Binding-site contacts:
Ligand atom O1A contacts residue ALA100 of chain 1.A at 2.6 Å (h-bond).
Ligand atom O1B contacts residue ALA100 of chain 1.A at 3.1 Å.
Ligand atom N1 contacts residue MET242 of chain 1.A at 3.8 Å.
Ligand atom O2B contacts residue SER104 of chain 1.A at 2.6 Å (h-bond).
Ligand atom O2G contacts residue THR105 of chain 1.A at 2.8 Å (h-bond).
Ligand atom PA contacts residue ALA100 of chain 1.A at 3.6 Å.
Ligand atom C4 contacts residue MET242 of chain 1.A at 3.8 Å (hydrophobic).
Ligand atom PB contacts residue LYS103 of chain 1.A at 3.9 Å.
Ligand atom N3 contacts residue HIS179 of chain 1.A at 3.8 Å.
Ligand atom C5' contacts residue GOL1 of chain 1.K at 3.6 Å.
Ligand atom O3G contacts residue GLY39 of chain 1.A at 3.8 Å.
Ligand atom O2A contacts residue GOL1 of chain 1.K at 3.6 Å.
Ligand atom PG contacts residue SER104 of chain 1.A at 3.6 Å.
Ligand atom O1A contacts residue ARG238 of chain 1.A at 2.8 Å (salt-bridge).
Ligand atom PG contacts residue THR105 of chain 1.A at 3.6 Å.
Ligand atom O3A contacts residue ALA100 of chain 1.A at 3.7 Å.
Ligand atom N2 contacts residue HIS179 of chain 1.A at 3.8 Å.
Ligand atom O2G contacts residue GLY102 of chain 1.A at 3.1 Å (h-bond).
Ligand atom O3A contacts residue LYS103 of chain 1.A at 3.0 Å (salt-bridge).
Ligand atom O5' contacts residue ARG238 of chain 1.A at 3.9 Å.
Ligand atom PB contacts residue GLY102 of chain 1.A at 3.9 Å.
Ligand atom O3G contacts residue ARG108 of chain 1.A at 2.6 Å (salt-bridge).
Ligand atom O1A contacts residue VAL99 of chain 1.A at 3.4 Å.
Ligand atom O1B contacts residue ARG238 of chain 1.A at 3.7 Å.
Ligand atom O1B contacts residue VAL101 of chain 1.A at 3.2 Å (h-bond).
Ligand atom O3G contacts residue THR105 of chain 1.A at 3.5 Å (h-bond).
Ligand atom O1G contacts residue GLY39 of chain 1.A at 3.8 Å.
Ligand atom N7 contacts residue ARG238 of chain 1.A at 3.6 Å (salt-bridge).
Ligand atom O2G contacts residue SER104 of chain 1.A at 3.4 Å.
Ligand atom C3B contacts residue SER104 of chain 1.A at 3.4 Å.
Ligand atom O2B contacts residue LYS103 of chain 1.A at 2.9 Å (salt-bridge).
Ligand atom C4' contacts residue HIS179 of chain 1.A at 3.7 Å.
Ligand atom N2 contacts residue ALA246 of chain 1.A at 3.9 Å.
Ligand atom O1B contacts residue GLY102 of chain 1.A at 3.0 Å (h-bond).
Ligand atom O3G contacts residue SER104 of chain 1.A at 3.5 Å.
Ligand atom C8 contacts residue ARG238 of chain 1.A at 3.5 Å.
Ligand atom N3 contacts residue MET242 of chain 1.A at 3.6 Å.
Ligand atom C2 contacts residue MET242 of chain 1.A at 3.6 Å (hydrophobic).
Ligand atom O4' contacts residue HIS179 of chain 1.A at 3.0 Å.
Ligand atom O2B contacts residue GLY102 of chain 1.A at 3.3 Å.

The small molecule below binds the protein below.
Small molecule (SMILES): Nc1nc2c(ncn2[C@@H]2O[C@H](CO[P](=O)(O)O[P](=O)(O)CP(=O)(O)O)[C@@H](O)[C@H]2O)c(=O)[nH]1

Sequence of chain 1.A:
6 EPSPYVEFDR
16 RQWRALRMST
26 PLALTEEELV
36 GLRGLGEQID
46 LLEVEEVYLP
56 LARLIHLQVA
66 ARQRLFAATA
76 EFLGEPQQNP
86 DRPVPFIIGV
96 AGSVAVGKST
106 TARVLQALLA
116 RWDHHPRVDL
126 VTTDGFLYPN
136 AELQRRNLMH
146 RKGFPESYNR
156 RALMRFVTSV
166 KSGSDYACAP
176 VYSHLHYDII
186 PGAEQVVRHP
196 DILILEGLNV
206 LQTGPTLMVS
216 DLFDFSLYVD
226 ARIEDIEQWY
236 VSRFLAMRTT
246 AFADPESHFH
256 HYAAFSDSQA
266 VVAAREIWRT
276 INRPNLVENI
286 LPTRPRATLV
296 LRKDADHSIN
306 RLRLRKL